Sequence of chain 1.D:
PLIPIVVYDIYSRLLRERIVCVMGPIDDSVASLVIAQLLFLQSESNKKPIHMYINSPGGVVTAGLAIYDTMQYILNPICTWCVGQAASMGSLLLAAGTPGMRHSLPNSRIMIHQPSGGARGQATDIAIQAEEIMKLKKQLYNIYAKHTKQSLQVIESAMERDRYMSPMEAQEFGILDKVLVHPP

The small molecule below binds the protein below.
Small molecule (SMILES): CSCC[C@H](NC=O)C(=O)O

Binding-site contacts:
Ligand atom SD contacts residue MET154 of chain 1.D at 3.8 Å.
Ligand atom CB contacts residue SER153 of chain 1.D at 3.6 Å.
Ligand atom CE contacts residue GLN179 of chain 1.D at 3.2 Å.
Ligand atom C contacts residue SER153 of chain 1.D at 3.3 Å.
Ligand atom CG contacts residue SER153 of chain 1.D at 3.8 Å.
Ligand atom CG contacts residue MET154 of chain 1.D at 4.3 Å (hydrophobic).
Ligand atom CN contacts residue SER153 of chain 1.D at 3.3 Å.
Ligand atom C contacts residue MET154 of chain 1.D at 3.8 Å (hydrophobic).
Ligand atom CA contacts residue SER153 of chain 1.D at 2.5 Å.
Ligand atom CA contacts residue MET154 of chain 1.D at 4.0 Å (hydrophobic).
Ligand atom SD contacts residue SER153 of chain 1.D at 3.2 Å (h-bond).
Ligand atom CG contacts residue VAL126 of chain 1.D at 3.5 Å (hydrophobic).
Ligand atom CA contacts residue HIS178 of chain 1.D at 3.8 Å.
Ligand atom CG contacts residue PRO180 of chain 1.D at 3.5 Å (hydrophobic).
Ligand atom N contacts residue HIS178 of chain 1.D at 3.0 Å (h-bond).
Ligand atom CB contacts residue MET154 of chain 1.D at 3.5 Å (hydrophobic).
Ligand atom O contacts residue PRO122 of chain 1.D at 4.3 Å.
Ligand atom CA contacts residue GLY124 of chain 1.D at 3.7 Å.
Ligand atom SD contacts residue LEU205 of chain 1.D at 4.2 Å.
Ligand atom CE contacts residue HIS178 of chain 1.D at 2.7 Å.
Ligand atom CG contacts residue GLN179 of chain 1.D at 4.4 Å.
Ligand atom O contacts residue ALA152 of chain 1.D at 4.3 Å.
Ligand atom O contacts residue GLY123 of chain 1.D at 2.8 Å.
Ligand atom O contacts residue SER153 of chain 1.D at 3.0 Å.
Ligand atom O1 contacts residue SER153 of chain 1.D at 3.0 Å (h-bond).
Ligand atom O contacts residue GLY124 of chain 1.D at 2.4 Å (h-bond).
Ligand atom SD contacts residue PRO180 of chain 1.D at 4.4 Å.
Ligand atom CE contacts residue MET224 of chain 1.D at 4.3 Å (hydrophobic).
Ligand atom SD contacts residue HIS178 of chain 1.D at 3.6 Å.
Ligand atom CB contacts residue GLY124 of chain 1.D at 3.5 Å.
Ligand atom O contacts residue MET154 of chain 1.D at 3.1 Å (h-bond).
Ligand atom O1 contacts residue HIS178 of chain 1.D at 2.8 Å (h-bond).
Ligand atom O1 contacts residue PRO122 of chain 1.D at 4.2 Å.
Ligand atom N contacts residue SER153 of chain 1.D at 2.8 Å (h-bond).
Ligand atom CE contacts residue LEU205 of chain 1.D at 3.5 Å (hydrophobic).
Ligand atom CE contacts residue PRO180 of chain 1.D at 3.1 Å (hydrophobic).
Ligand atom C contacts residue GLY123 of chain 1.D at 3.8 Å.
Ligand atom CB contacts residue VAL126 of chain 1.D at 3.6 Å (hydrophobic).
Ligand atom C contacts residue GLY124 of chain 1.D at 2.7 Å.
Ligand atom CN contacts residue HIS178 of chain 1.D at 3.0 Å.